Binding-site contacts:
Ligand atom N6 contacts residue SER423 of chain 1.U at 3.5 Å.
Ligand atom C6 contacts residue PRO201 of chain 1.U at 4.3 Å (hydrophobic).
Ligand atom N1 contacts residue PRO422 of chain 1.U at 3.6 Å.
Ligand atom C8 contacts residue PRO201 of chain 1.U at 3.9 Å (hydrophobic).
Ligand atom C6 contacts residue SER423 of chain 1.U at 4.2 Å.
Ligand atom O4' contacts residue HIS421 of chain 1.U at 4.2 Å.
Ligand atom C1' contacts residue PRO201 of chain 1.U at 4.3 Å (hydrophobic).
Ligand atom N1 contacts residue VAL200 of chain 1.U at 3.9 Å.
Ligand atom O1P contacts residue HIS421 of chain 1.U at 4.1 Å.
Ligand atom C5 contacts residue PRO201 of chain 1.U at 4.0 Å (hydrophobic).
Ligand atom C4 contacts residue PRO422 of chain 1.U at 4.2 Å (hydrophobic).
Ligand atom C4 contacts residue PRO201 of chain 1.U at 3.9 Å (hydrophobic).
Ligand atom O5' contacts residue PHE420 of chain 1.U at 4.2 Å.
Ligand atom N3 contacts residue PRO422 of chain 1.U at 4.4 Å.
Ligand atom N7 contacts residue PRO201 of chain 1.U at 4.1 Å.
Ligand atom C2 contacts residue PRO201 of chain 1.U at 4.2 Å (hydrophobic).
Ligand atom O5' contacts residue HIS421 of chain 1.U at 3.0 Å (h-bond).
Ligand atom C6 contacts residue PRO422 of chain 1.U at 3.4 Å (hydrophobic).
Ligand atom C5' contacts residue HIS421 of chain 1.U at 3.7 Å.
Ligand atom N7 contacts residue SER423 of chain 1.U at 4.0 Å.
Ligand atom C5 contacts residue PRO422 of chain 1.U at 4.0 Å (hydrophobic).
Ligand atom N1 contacts residue GLY430 of chain 1.U at 2.9 Å (h-bond).
Ligand atom N6 contacts residue PRO424 of chain 1.U at 4.1 Å.
Ligand atom C6 contacts residue VAL200 of chain 1.U at 4.2 Å (hydrophobic).
Ligand atom O5' contacts residue PRO422 of chain 1.U at 3.8 Å.
Ligand atom C2 contacts residue GLY430 of chain 1.U at 3.6 Å.
Ligand atom N3 contacts residue PRO201 of chain 1.U at 4.0 Å.
Ligand atom P contacts residue HIS421 of chain 1.U at 3.6 Å.
Ligand atom C8 contacts residue HIS421 of chain 1.U at 3.8 Å.
Ligand atom C3' contacts residue PRO422 of chain 1.U at 3.7 Å (hydrophobic).
Ligand atom P contacts residue PHE420 of chain 1.U at 4.2 Å.
Ligand atom N7 contacts residue HIS421 of chain 1.U at 4.0 Å.
Ligand atom N6 contacts residue PRO422 of chain 1.U at 3.2 Å (h-bond).
Ligand atom N9 contacts residue PRO422 of chain 1.U at 4.3 Å.
Ligand atom C6 contacts residue GLY430 of chain 1.U at 3.9 Å.
Ligand atom O1P contacts residue HIS419 of chain 1.U at 4.3 Å.
Ligand atom N6 contacts residue PHE429 of chain 1.U at 4.1 Å.
Ligand atom N6 contacts residue GLY430 of chain 1.U at 3.0 Å (h-bond).
Ligand atom C2 contacts residue VAL200 of chain 1.U at 4.4 Å (hydrophobic).
Ligand atom N9 contacts residue PRO201 of chain 1.U at 3.8 Å.

This small molecule binds to this protein.
Small molecule (SMILES): Nc1ncnc2c1ncn2[C@H]1C[C@H](O)[C@@H](COP(=O)(O)O)O1

Sequence of chain 1.U:
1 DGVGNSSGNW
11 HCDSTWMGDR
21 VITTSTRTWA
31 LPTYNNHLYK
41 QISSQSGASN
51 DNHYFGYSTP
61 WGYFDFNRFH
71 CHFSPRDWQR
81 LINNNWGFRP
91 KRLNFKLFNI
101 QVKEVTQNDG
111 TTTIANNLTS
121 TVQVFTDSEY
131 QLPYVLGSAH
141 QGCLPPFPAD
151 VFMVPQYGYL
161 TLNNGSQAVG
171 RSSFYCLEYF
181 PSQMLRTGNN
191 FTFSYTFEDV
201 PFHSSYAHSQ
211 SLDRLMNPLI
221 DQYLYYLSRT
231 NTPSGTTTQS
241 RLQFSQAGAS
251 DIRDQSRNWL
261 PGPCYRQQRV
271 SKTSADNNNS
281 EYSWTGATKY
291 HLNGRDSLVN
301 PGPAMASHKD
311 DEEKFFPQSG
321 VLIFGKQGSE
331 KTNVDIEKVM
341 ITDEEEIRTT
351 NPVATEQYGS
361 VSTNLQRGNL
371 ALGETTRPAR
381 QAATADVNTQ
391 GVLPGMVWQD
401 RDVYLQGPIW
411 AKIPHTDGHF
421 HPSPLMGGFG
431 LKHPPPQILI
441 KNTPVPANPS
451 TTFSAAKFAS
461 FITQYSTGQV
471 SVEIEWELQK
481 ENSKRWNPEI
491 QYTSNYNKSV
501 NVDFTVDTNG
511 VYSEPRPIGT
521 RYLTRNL